Sequence of chain 1.C:
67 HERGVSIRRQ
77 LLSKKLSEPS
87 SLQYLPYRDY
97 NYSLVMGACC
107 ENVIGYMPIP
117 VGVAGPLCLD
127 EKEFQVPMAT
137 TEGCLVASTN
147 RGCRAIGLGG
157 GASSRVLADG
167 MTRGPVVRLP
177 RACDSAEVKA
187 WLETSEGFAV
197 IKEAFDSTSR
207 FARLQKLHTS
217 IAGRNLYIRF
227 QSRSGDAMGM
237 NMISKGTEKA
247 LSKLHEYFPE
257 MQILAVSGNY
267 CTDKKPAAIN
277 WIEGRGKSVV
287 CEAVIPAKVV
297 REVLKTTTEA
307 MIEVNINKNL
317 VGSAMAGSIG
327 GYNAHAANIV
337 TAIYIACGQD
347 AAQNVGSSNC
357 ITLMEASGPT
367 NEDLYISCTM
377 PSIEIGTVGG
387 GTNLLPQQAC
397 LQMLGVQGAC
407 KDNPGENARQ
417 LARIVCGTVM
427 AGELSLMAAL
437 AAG

The protein below binds the small molecule below.
Small molecule (SMILES): CC[C@H](C)C(=O)O[C@H]1CCC=C2C=C[C@H](C)[C@H](CC[C@@H](O)C[C@@H](O)CC(=O)O)[C@H]21

Sequence of chain 1.D:
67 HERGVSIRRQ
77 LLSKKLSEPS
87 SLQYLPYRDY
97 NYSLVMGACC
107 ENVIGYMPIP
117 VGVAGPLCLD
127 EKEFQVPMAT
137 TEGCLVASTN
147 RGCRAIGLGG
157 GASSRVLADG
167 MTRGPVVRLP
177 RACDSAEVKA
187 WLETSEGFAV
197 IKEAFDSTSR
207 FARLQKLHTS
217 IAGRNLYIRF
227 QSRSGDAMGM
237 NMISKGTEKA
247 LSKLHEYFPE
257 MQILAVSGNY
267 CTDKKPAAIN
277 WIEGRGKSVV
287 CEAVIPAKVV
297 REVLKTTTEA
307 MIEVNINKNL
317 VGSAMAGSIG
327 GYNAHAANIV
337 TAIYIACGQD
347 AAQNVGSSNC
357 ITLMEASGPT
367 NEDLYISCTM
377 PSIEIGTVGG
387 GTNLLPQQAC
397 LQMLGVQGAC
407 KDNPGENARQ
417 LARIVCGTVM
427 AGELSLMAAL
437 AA

Binding-site contacts:
Ligand atom C3 contacts residue ASP269 of chain 1.D at 3.4 Å.
Ligand atom O1B contacts residue LYS314 of chain 1.C at 2.8 Å (salt-bridge).
Ligand atom O5 contacts residue GLU138 of chain 1.C at 2.7 Å (salt-bridge).
Ligand atom C9A contacts residue LEU141 of chain 1.C at 3.7 Å (hydrophobic).
Ligand atom O1A contacts residue LYS271 of chain 1.D at 3.1 Å (salt-bridge).
Ligand atom C2 contacts residue LYS271 of chain 1.D at 3.8 Å.
Ligand atom C22 contacts residue VAL262 of chain 1.D at 3.6 Å (hydrophobic).
Ligand atom C2 contacts residue ALA330 of chain 1.C at 3.4 Å (hydrophobic).
Ligand atom O1A contacts residue LYS314 of chain 1.C at 3.4 Å (salt-bridge).
Ligand atom C1 contacts residue LYS271 of chain 1.D at 3.6 Å.
Ligand atom C22 contacts residue SER240 of chain 1.D at 3.7 Å.
Ligand atom C10 contacts residue SER144 of chain 1.C at 3.5 Å.
Ligand atom O1B contacts residue LEU432 of chain 1.C at 3.9 Å.
Ligand atom C7 contacts residue GLU138 of chain 1.C at 3.5 Å.
Ligand atom C1 contacts residue SER263 of chain 1.D at 3.3 Å.
Ligand atom C8 contacts residue LEU432 of chain 1.C at 3.9 Å (hydrophobic).
Ligand atom C4 contacts residue ASP269 of chain 1.D at 3.2 Å.
Ligand atom C10 contacts residue LEU432 of chain 1.C at 3.9 Å (hydrophobic).
Ligand atom C1 contacts residue ALA330 of chain 1.C at 3.7 Å (hydrophobic).
Ligand atom C1 contacts residue LYS314 of chain 1.C at 3.4 Å.
Ligand atom O1A contacts residue ASN265 of chain 1.D at 3.7 Å.
Ligand atom C11 contacts residue SER144 of chain 1.C at 3.8 Å.
Ligand atom C21 contacts residue ARG169 of chain 1.D at 3.4 Å.
Ligand atom O3 contacts residue ASP269 of chain 1.D at 2.7 Å (salt-bridge).
Ligand atom C12 contacts residue CYS140 of chain 1.C at 3.9 Å (hydrophobic).
Ligand atom C5 contacts residue GLU138 of chain 1.C at 3.6 Å.
Ligand atom C4 contacts residue ASN334 of chain 1.C at 3.9 Å.
Ligand atom C5 contacts residue LYS270 of chain 1.D at 3.9 Å.
Ligand atom C9 contacts residue LEU432 of chain 1.C at 3.9 Å (hydrophobic).
Ligand atom C2 contacts residue ASP269 of chain 1.D at 3.9 Å.
Ligand atom O3 contacts residue ARG169 of chain 1.D at 3.0 Å (salt-bridge).
Ligand atom C20 contacts residue LEU436 of chain 1.C at 3.8 Å (hydrophobic).
Ligand atom O1A contacts residue ARG169 of chain 1.D at 3.5 Å (salt-bridge).
Ligand atom O5 contacts residue ASN334 of chain 1.C at 2.9 Å (h-bond).
Ligand atom C6 contacts residue ASN334 of chain 1.C at 3.8 Å.
Ligand atom O1A contacts residue SER263 of chain 1.D at 2.6 Å (h-bond).
Ligand atom C5 contacts residue ASN334 of chain 1.C at 3.7 Å.
Ligand atom O5 contacts residue LYS270 of chain 1.D at 2.7 Å (salt-bridge).
Ligand atom O1B contacts residue SER263 of chain 1.D at 3.3 Å (h-bond).
Ligand atom C6 contacts residue GLU138 of chain 1.C at 3.8 Å.